Sequence of chain 1.B:
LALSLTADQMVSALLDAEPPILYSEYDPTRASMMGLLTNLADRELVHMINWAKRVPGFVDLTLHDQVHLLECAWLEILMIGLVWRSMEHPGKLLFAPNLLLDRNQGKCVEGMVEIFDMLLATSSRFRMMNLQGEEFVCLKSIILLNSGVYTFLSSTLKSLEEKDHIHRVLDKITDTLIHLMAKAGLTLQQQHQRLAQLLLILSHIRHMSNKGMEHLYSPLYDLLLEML

This protein binds this small molecule.
Small molecule (SMILES): C[C@H](CCc1ccc(O)cc1)NC(=O)Cc1c(-c2ccccc2)[nH]c2ccccc12

Binding-site contacts:
Ligand atom C4 contacts residue GLU53 of chain 1.B at 2.8 Å.
Ligand atom C15 contacts residue GLY221 of chain 1.B at 3.5 Å.
Ligand atom C27 contacts residue HIS224 of chain 1.B at 3.6 Å.
Ligand atom C26 contacts residue MET121 of chain 1.B at 3.9 Å (hydrophobic).
Ligand atom C23 contacts residue LEU84 of chain 1.B at 3.7 Å (hydrophobic).
Ligand atom C24 contacts residue LEU225 of chain 1.B at 3.4 Å (hydrophobic).
Ligand atom C29 contacts residue HIS224 of chain 1.B at 3.5 Å.
Ligand atom C2 contacts residue LEU91 of chain 1.B at 4.0 Å (hydrophobic).
Ligand atom C21 contacts residue LEU225 of chain 1.B at 3.9 Å (hydrophobic).
Ligand atom C19 contacts residue LEU225 of chain 1.B at 3.3 Å (hydrophobic).
Ligand atom C2 contacts residue LEU87 of chain 1.B at 3.8 Å (hydrophobic).
Ligand atom C13 contacts residue GLY221 of chain 1.B at 3.9 Å.
Ligand atom C28 contacts residue HIS224 of chain 1.B at 3.3 Å.
Ligand atom C22 contacts residue LEU84 of chain 1.B at 4.0 Å (hydrophobic).
Ligand atom O14 contacts residue LEU84 of chain 1.B at 3.8 Å.
Ligand atom O14 contacts residue GLY221 of chain 1.B at 3.4 Å.
Ligand atom C17 contacts residue LEU225 of chain 1.B at 3.6 Å (hydrophobic).
Ligand atom C3 contacts residue PHE104 of chain 1.B at 4.0 Å (hydrophobic).
Ligand atom C3 contacts residue GLU53 of chain 1.B at 2.9 Å.
Ligand atom C27 contacts residue MET121 of chain 1.B at 3.8 Å (hydrophobic).
Ligand atom C6 contacts residue GLU53 of chain 1.B at 4.0 Å.
Ligand atom C28 contacts residue GLU119 of chain 1.B at 3.4 Å.
Ligand atom C20 contacts residue LEU225 of chain 1.B at 3.7 Å (hydrophobic).
Ligand atom O14 contacts residue MET88 of chain 1.B at 2.9 Å.
Ligand atom C13 contacts residue MET88 of chain 1.B at 4.0 Å (hydrophobic).
Ligand atom O5 contacts residue GLU53 of chain 1.B at 2.3 Å (salt-bridge).
Ligand atom C27 contacts residue GLY120 of chain 1.B at 3.9 Å.
Ligand atom O5 contacts residue LEU49 of chain 1.B at 2.8 Å.
Ligand atom C22 contacts residue LEU225 of chain 1.B at 3.5 Å (hydrophobic).
Ligand atom O14 contacts residue ILE124 of chain 1.B at 3.5 Å.
Ligand atom C21 contacts residue ALA50 of chain 1.B at 3.9 Å (hydrophobic).
Ligand atom C1 contacts residue PHE104 of chain 1.B at 3.9 Å (hydrophobic).
Ligand atom N18 contacts residue LEU225 of chain 1.B at 3.3 Å.
Ligand atom C11 contacts residue LEU128 of chain 1.B at 3.6 Å (hydrophobic).
Ligand atom C4 contacts residue LEU49 of chain 1.B at 3.8 Å (hydrophobic).
Ligand atom C3 contacts residue ARG94 of chain 1.B at 3.9 Å.
Ligand atom C23 contacts residue LEU225 of chain 1.B at 3.3 Å (hydrophobic).
Ligand atom C16 contacts residue LEU225 of chain 1.B at 3.5 Å (hydrophobic).
Ligand atom N18 contacts residue LEU46 of chain 1.B at 4.0 Å.
Ligand atom C20 contacts residue LEU46 of chain 1.B at 3.9 Å (hydrophobic).